Sequence of chain 1.A:
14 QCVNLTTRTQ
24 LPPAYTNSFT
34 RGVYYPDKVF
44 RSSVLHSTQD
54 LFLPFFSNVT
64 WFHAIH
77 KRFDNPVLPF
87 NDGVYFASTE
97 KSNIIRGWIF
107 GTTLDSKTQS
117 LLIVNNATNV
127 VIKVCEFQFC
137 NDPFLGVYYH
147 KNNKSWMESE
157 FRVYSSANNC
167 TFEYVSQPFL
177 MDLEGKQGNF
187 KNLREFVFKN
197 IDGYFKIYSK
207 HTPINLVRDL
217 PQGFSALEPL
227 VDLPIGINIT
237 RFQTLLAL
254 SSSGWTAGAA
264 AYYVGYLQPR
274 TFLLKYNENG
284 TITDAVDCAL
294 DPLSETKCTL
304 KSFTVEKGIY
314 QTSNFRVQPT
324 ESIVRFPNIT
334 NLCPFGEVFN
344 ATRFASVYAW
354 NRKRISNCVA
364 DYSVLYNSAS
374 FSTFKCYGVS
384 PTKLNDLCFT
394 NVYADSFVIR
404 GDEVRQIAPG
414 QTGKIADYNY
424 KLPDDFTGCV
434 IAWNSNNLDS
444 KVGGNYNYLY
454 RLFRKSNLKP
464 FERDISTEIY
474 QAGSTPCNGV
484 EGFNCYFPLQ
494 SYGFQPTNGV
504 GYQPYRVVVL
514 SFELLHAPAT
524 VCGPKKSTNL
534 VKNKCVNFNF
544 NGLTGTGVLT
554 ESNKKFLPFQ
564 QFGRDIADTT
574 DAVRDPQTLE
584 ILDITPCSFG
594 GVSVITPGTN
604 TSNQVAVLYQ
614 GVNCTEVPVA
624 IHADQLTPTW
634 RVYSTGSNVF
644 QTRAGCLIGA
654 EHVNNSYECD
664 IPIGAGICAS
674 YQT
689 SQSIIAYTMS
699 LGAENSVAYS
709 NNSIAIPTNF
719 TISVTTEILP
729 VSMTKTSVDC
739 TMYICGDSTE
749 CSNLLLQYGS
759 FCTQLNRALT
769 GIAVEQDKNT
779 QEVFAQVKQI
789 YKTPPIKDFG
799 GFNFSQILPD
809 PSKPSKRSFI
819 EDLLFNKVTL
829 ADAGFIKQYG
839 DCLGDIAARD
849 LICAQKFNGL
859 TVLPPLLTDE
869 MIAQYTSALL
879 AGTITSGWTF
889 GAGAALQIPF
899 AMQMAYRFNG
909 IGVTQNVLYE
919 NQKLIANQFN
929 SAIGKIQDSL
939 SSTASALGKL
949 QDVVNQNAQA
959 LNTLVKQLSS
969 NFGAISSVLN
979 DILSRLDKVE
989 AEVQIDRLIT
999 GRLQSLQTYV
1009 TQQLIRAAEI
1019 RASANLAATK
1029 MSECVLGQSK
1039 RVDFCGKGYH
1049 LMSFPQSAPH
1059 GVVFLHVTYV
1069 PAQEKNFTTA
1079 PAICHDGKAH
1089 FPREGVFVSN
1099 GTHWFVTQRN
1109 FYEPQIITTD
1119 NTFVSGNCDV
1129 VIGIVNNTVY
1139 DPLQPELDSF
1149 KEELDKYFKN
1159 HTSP

The protein below binds the small molecule below.
Small molecule (SMILES): CC(=O)N[C@@H]1[C@@H](O)[C@H](O)[C@@H](CO)O[C@H]1O

Binding-site contacts:
Ligand atom C8 contacts residue ASN149 of chain 1.A at 4.3 Å.
Ligand atom C5 contacts residue ASN149 of chain 1.A at 3.7 Å.
Ligand atom N2 contacts residue ASN149 of chain 1.A at 2.9 Å (h-bond).
Ligand atom C8 contacts residue LYS147 of chain 1.A at 3.9 Å.
Ligand atom C3 contacts residue ASN149 of chain 1.A at 3.8 Å.
Ligand atom C7 contacts residue ASN149 of chain 1.A at 3.5 Å.
Ligand atom C4 contacts residue ASN149 of chain 1.A at 4.2 Å.
Ligand atom C2 contacts residue ASN149 of chain 1.A at 2.5 Å.
Ligand atom C7 contacts residue LYS147 of chain 1.A at 3.9 Å.
Ligand atom C1 contacts residue ASN149 of chain 1.A at 1.4 Å.
Ligand atom O7 contacts residue ASN149 of chain 1.A at 3.7 Å.
Ligand atom C8 contacts residue ASN148 of chain 1.A at 3.4 Å.
Ligand atom O7 contacts residue LYS147 of chain 1.A at 3.5 Å.
Ligand atom O5 contacts residue ASN149 of chain 1.A at 2.4 Å (h-bond).